This small molecule binds to this protein.
Small molecule (SMILES): CC(=O)N[C@H]1[C@H](O[C@H]2[C@H](O)[C@@H](NC(C)=O)CO[C@@H]2CO)O[C@H](CO)[C@@H](O)[C@@H]1O

Binding-site contacts:
Ligand atom C2 contacts residue ASN1085 of chain 1.B at 2.5 Å.
Ligand atom C3 contacts residue ASN1085 of chain 1.B at 3.8 Å.
Ligand atom O7 contacts residue ASN1085 of chain 1.B at 3.4 Å (h-bond).
Ligand atom O5 contacts residue PHE1090 of chain 1.B at 4.0 Å.
Ligand atom C1 contacts residue ASN1085 of chain 1.B at 1.4 Å.
Ligand atom C1 contacts residue HIS1088 of chain 1.B at 4.4 Å.
Ligand atom C7 contacts residue ASN1085 of chain 1.B at 3.3 Å.
Ligand atom C3 contacts residue THR1087 of chain 1.B at 4.4 Å.
Ligand atom O5 contacts residue ASN1085 of chain 1.B at 2.5 Å (h-bond).
Ligand atom C4 contacts residue ASN1085 of chain 1.B at 4.3 Å.
Ligand atom C6 contacts residue PHE1090 of chain 1.B at 4.0 Å (hydrophobic).
Ligand atom O6 contacts residue PHE1090 of chain 1.B at 3.9 Å.
Ligand atom C8 contacts residue ASN1085 of chain 1.B at 3.6 Å.
Ligand atom N2 contacts residue ASN1085 of chain 1.B at 2.9 Å (h-bond).
Ligand atom N2 contacts residue THR1087 of chain 1.B at 4.4 Å.
Ligand atom C5 contacts residue HIS1088 of chain 1.B at 4.2 Å.
Ligand atom C5 contacts residue ASN1085 of chain 1.B at 3.7 Å.
Ligand atom C1 contacts residue THR1087 of chain 1.B at 4.3 Å.
Ligand atom O5 contacts residue HIS1088 of chain 1.B at 4.2 Å.

Sequence of chain 1.B:
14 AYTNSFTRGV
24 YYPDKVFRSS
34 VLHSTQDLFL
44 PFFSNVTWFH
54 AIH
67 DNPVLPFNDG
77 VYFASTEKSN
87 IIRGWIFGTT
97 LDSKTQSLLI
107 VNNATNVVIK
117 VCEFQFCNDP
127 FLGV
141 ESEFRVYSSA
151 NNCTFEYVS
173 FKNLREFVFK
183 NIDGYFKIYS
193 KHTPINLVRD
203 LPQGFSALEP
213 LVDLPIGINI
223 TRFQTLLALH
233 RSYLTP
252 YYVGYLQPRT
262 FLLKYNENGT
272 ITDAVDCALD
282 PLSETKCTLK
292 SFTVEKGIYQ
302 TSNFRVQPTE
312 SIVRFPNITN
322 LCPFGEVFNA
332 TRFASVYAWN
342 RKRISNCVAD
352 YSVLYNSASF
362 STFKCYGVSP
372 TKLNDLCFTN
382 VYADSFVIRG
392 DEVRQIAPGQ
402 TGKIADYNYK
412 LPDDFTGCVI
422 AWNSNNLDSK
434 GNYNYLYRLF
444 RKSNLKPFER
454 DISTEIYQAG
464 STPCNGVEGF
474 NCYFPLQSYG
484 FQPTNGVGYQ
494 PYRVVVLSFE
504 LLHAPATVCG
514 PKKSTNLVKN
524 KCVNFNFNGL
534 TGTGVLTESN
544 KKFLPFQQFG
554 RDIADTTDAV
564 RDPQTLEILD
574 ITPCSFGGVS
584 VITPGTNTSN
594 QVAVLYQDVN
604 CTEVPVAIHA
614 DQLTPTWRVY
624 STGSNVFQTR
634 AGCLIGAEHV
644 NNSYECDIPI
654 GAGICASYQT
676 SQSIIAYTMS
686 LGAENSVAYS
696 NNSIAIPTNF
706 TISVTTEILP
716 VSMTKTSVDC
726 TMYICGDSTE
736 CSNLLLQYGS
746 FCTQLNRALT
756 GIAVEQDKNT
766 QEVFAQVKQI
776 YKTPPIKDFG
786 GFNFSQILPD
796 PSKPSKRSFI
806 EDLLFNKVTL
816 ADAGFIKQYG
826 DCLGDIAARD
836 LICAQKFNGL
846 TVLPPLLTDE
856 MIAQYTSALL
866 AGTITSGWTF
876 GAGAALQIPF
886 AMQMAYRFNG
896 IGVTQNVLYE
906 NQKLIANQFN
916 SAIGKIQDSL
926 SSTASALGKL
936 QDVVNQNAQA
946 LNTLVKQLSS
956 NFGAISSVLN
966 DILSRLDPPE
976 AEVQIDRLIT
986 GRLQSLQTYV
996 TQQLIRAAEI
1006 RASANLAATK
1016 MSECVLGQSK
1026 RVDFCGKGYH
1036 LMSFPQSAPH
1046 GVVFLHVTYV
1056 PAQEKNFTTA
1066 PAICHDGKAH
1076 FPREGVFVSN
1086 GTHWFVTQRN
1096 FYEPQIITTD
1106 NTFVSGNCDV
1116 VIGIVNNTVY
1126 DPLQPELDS